A protein and the small-molecule ligand that binds it are described below.
Small molecule (SMILES): CC(=O)N[C@@H]1[C@@H](O)[C@H](O)[C@@H](CO)O[C@H]1O

Binding-site contacts:
Ligand atom O5 contacts residue SER330 of chain 1.A at 4.2 Å.
Ligand atom C4 contacts residue SER330 of chain 1.A at 4.0 Å.
Ligand atom O6 contacts residue ARG160 of chain 1.A at 3.8 Å.
Ligand atom N2 contacts residue SER331 of chain 1.A at 2.9 Å (h-bond).
Ligand atom C8 contacts residue SER331 of chain 1.A at 3.6 Å.
Ligand atom O6 contacts residue GLU119 of chain 1.A at 3.7 Å.
Ligand atom C3 contacts residue SER331 of chain 1.A at 4.1 Å.
Ligand atom O4 contacts residue GLU119 of chain 1.A at 3.1 Å (salt-bridge).
Ligand atom C5 contacts residue ASN170 of chain 1.A at 3.6 Å.
Ligand atom C8 contacts residue LEU169 of chain 1.A at 3.7 Å (hydrophobic).
Ligand atom C2 contacts residue SER331 of chain 1.A at 3.7 Å.
Ligand atom C4 contacts residue ASN170 of chain 1.A at 4.2 Å.
Ligand atom C7 contacts residue ASN170 of chain 1.A at 3.6 Å.
Ligand atom C5 contacts residue IPA1 of chain 1.N at 4.1 Å.
Ligand atom C5 contacts residue SER330 of chain 1.A at 3.7 Å.
Ligand atom O7 contacts residue PRO120 of chain 1.A at 3.7 Å.
Ligand atom C3 contacts residue ASN170 of chain 1.A at 3.7 Å.
Ligand atom O5 contacts residue IPA1 of chain 1.N at 4.0 Å.
Ligand atom C8 contacts residue NA1 of chain 1.S at 3.5 Å.
Ligand atom C1 contacts residue SER330 of chain 1.A at 3.9 Å.
Ligand atom C1 contacts residue ASN170 of chain 1.A at 1.4 Å.
Ligand atom C8 contacts residue ASN269 of chain 1.A at 4.0 Å.
Ligand atom O7 contacts residue VAL162 of chain 1.A at 4.2 Å.
Ligand atom C2 contacts residue ASN170 of chain 1.A at 2.4 Å.
Ligand atom O5 contacts residue NAG1 of chain 1.J at 3.7 Å.
Ligand atom C4 contacts residue GLU119 of chain 1.A at 3.5 Å.
Ligand atom O5 contacts residue ASN170 of chain 1.A at 2.3 Å (h-bond).
Ligand atom C1 contacts residue SER331 of chain 1.A at 3.8 Å.
Ligand atom O4 contacts residue SER330 of chain 1.A at 4.0 Å.
Ligand atom C8 contacts residue VAL162 of chain 1.A at 4.1 Å (hydrophobic).
Ligand atom O3 contacts residue CYS329 of chain 1.A at 3.4 Å (h-bond).
Ligand atom C1 contacts residue IPA1 of chain 1.N at 4.3 Å.
Ligand atom N2 contacts residue ASN170 of chain 1.A at 2.9 Å (h-bond).
Ligand atom C3 contacts residue SER330 of chain 1.A at 3.7 Å.
Ligand atom C7 contacts residue NA1 of chain 1.S at 3.5 Å.
Ligand atom O7 contacts residue NA1 of chain 1.S at 2.8 Å (h-bond).
Ligand atom O7 contacts residue ASN170 of chain 1.A at 3.9 Å.
Ligand atom C6 contacts residue NAG1 of chain 1.J at 4.0 Å.
Ligand atom C6 contacts residue GLU119 of chain 1.A at 4.2 Å.
Ligand atom C7 contacts residue SER331 of chain 1.A at 3.7 Å.

Sequence of chain 1.A:
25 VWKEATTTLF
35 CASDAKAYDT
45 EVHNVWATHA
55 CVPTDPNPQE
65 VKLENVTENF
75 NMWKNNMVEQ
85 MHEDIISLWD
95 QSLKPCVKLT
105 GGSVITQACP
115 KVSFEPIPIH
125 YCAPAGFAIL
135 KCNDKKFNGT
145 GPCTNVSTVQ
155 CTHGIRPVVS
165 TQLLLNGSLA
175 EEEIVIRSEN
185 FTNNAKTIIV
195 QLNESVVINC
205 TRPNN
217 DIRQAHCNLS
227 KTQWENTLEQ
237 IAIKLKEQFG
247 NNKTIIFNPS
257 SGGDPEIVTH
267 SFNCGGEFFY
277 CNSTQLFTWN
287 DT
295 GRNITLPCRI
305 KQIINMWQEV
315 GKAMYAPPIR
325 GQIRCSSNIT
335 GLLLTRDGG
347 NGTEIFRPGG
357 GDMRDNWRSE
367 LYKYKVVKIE